Binding-site contacts:
Ligand atom C20 contacts residue GLY336 of chain 1.A at 3.9 Å.
Ligand atom C14 contacts residue ALA338 of chain 1.A at 4.0 Å (hydrophobic).
Ligand atom C36 contacts residue LYS288 of chain 1.A at 3.6 Å.
Ligand atom C20 contacts residue ALA338 of chain 1.A at 4.0 Å (hydrophobic).
Ligand atom C21 contacts residue GLY336 of chain 1.A at 4.0 Å.
Ligand atom O37 contacts residue LYS288 of chain 1.A at 2.6 Å (salt-bridge).
Ligand atom O03 contacts residue LYS288 of chain 1.A at 3.7 Å.
Ligand atom O01 contacts residue ARG337 of chain 1.A at 3.4 Å.
Ligand atom O03 contacts residue ASN297 of chain 1.A at 3.5 Å (h-bond).
Ligand atom C01 contacts residue LYS288 of chain 1.A at 3.6 Å.
Ligand atom C4 contacts residue GLN335 of chain 1.A at 3.5 Å.
Ligand atom C3 contacts residue ASN342 of chain 1.A at 3.2 Å.
Ligand atom C15 contacts residue ALA338 of chain 1.A at 4.0 Å (hydrophobic).
Ligand atom C15 contacts residue GLN335 of chain 1.A at 3.9 Å.
Ligand atom C24 contacts residue GLY336 of chain 1.A at 4.0 Å.
Ligand atom C21 contacts residue ARG337 of chain 1.A at 4.0 Å.
Ligand atom C12 contacts residue ARG337 of chain 1.A at 4.1 Å.
Ligand atom C33 contacts residue GLN335 of chain 1.A at 3.7 Å.
Ligand atom O10 contacts residue ALA338 of chain 1.A at 4.2 Å.
Ligand atom C26 contacts residue GLY336 of chain 1.A at 4.0 Å.
Ligand atom C14 contacts residue ARG337 of chain 1.A at 3.5 Å.
Ligand atom C21 contacts residue ALA338 of chain 1.A at 3.9 Å (hydrophobic).
Ligand atom C9 contacts residue ALA338 of chain 1.A at 4.0 Å (hydrophobic).
Ligand atom C15 contacts residue ARG337 of chain 1.A at 3.6 Å.
Ligand atom O1 contacts residue ASN342 of chain 1.A at 3.3 Å (h-bond).
Ligand atom C12 contacts residue ALA338 of chain 1.A at 3.5 Å (hydrophobic).
Ligand atom O01 contacts residue ALA338 of chain 1.A at 3.4 Å (h-bond).
Ligand atom C29 contacts residue GLY336 of chain 1.A at 4.1 Å.
Ligand atom C6 contacts residue ASN342 of chain 1.A at 3.7 Å.
Ligand atom C4 contacts residue ARG337 of chain 1.A at 3.6 Å.
Ligand atom C3 contacts residue GLN335 of chain 1.A at 3.4 Å.
Ligand atom C01 contacts residue GLN335 of chain 1.A at 3.5 Å.
Ligand atom C4 contacts residue ASN342 of chain 1.A at 3.5 Å.
Ligand atom C33 contacts residue LYS288 of chain 1.A at 3.8 Å.
Ligand atom O1 contacts residue GLN335 of chain 1.A at 2.6 Å (h-bond).
Ligand atom C29 contacts residue ASN297 of chain 1.A at 3.9 Å.
Ligand atom O7 contacts residue ASN342 of chain 1.A at 4.2 Å.
Ligand atom C20 contacts residue ARG337 of chain 1.A at 3.9 Å.
Ligand atom C26 contacts residue ASN297 of chain 1.A at 3.8 Å.
Ligand atom C31 contacts residue GLY336 of chain 1.A at 4.0 Å.

The protein below binds the small molecule below.
Small molecule (SMILES): O=C(O[C@@H]1Cc2c(O)cc(O)cc2O[C@@H]1c1cc(O)c(O)c(O)c1)c1cc(O)c(O)c(O)c1

Sequence of chain 1.A:
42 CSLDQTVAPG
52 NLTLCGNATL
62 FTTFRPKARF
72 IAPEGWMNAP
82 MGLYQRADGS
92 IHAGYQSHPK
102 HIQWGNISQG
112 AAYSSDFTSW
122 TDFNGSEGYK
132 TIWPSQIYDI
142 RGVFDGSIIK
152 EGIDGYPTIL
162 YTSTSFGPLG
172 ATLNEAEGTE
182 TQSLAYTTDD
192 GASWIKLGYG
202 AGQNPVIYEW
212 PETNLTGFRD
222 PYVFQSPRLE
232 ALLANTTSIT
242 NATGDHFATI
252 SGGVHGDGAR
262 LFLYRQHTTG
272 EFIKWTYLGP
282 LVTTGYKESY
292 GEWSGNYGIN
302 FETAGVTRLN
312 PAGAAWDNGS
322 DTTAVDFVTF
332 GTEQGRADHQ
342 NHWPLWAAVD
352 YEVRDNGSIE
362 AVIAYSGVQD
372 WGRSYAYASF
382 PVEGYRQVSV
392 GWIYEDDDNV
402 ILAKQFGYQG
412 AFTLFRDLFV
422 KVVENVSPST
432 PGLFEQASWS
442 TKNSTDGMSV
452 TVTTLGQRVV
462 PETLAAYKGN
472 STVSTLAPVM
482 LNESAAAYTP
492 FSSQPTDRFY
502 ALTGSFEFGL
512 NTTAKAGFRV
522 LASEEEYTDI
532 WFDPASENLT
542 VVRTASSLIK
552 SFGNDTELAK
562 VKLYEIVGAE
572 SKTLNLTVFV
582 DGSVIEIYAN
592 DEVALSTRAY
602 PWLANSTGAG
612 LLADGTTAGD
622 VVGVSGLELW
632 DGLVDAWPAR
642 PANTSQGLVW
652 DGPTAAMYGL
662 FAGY